Binding-site contacts:
Ligand atom C8 contacts residue GLN194 of chain 2.D at 4.3 Å.
Ligand atom C5 contacts residue THR198 of chain 2.D at 3.8 Å.
Ligand atom C6 contacts residue THR198 of chain 2.D at 4.3 Å.
Ligand atom C7 contacts residue ASN196 of chain 2.D at 3.5 Å.
Ligand atom C6 contacts residue ASN196 of chain 2.D at 4.5 Å.
Ligand atom C1 contacts residue THR198 of chain 2.D at 3.5 Å.
Ligand atom O7 contacts residue LYS234 of chain 2.D at 4.2 Å.
Ligand atom N2 contacts residue ASN196 of chain 2.D at 3.0 Å (h-bond).
Ligand atom O5 contacts residue ASN196 of chain 2.D at 2.1 Å (h-bond).
Ligand atom C4 contacts residue ASN196 of chain 2.D at 4.1 Å.
Ligand atom O6 contacts residue GLU199 of chain 2.D at 2.9 Å (salt-bridge).
Ligand atom C7 contacts residue ILE161 of chain 2.D at 4.4 Å (hydrophobic).
Ligand atom C3 contacts residue ASN196 of chain 2.D at 3.8 Å.
Ligand atom O6 contacts residue THR198 of chain 2.D at 3.6 Å.
Ligand atom O7 contacts residue ASN196 of chain 2.D at 3.5 Å (h-bond).
Ligand atom C5 contacts residue ASN196 of chain 2.D at 3.5 Å.
Ligand atom N2 contacts residue ILE161 of chain 2.D at 4.0 Å.
Ligand atom C6 contacts residue GLU199 of chain 2.D at 3.8 Å.
Ligand atom O7 contacts residue THR198 of chain 2.D at 3.8 Å.
Ligand atom C7 contacts residue THR198 of chain 2.D at 4.1 Å.
Ligand atom C8 contacts residue THR198 of chain 2.D at 4.2 Å.
Ligand atom C1 contacts residue ASN196 of chain 2.D at 1.5 Å.
Ligand atom C1 contacts residue ILE161 of chain 2.D at 4.4 Å (hydrophobic).
Ligand atom C2 contacts residue ASN196 of chain 2.D at 2.5 Å.
Ligand atom C8 contacts residue ILE161 of chain 2.D at 3.8 Å (hydrophobic).
Ligand atom O7 contacts residue GLU199 of chain 2.D at 4.2 Å.
Ligand atom O5 contacts residue THR198 of chain 2.D at 3.8 Å.
Ligand atom O7 contacts residue GLN194 of chain 2.D at 4.2 Å.

Sequence of chain 2.D:
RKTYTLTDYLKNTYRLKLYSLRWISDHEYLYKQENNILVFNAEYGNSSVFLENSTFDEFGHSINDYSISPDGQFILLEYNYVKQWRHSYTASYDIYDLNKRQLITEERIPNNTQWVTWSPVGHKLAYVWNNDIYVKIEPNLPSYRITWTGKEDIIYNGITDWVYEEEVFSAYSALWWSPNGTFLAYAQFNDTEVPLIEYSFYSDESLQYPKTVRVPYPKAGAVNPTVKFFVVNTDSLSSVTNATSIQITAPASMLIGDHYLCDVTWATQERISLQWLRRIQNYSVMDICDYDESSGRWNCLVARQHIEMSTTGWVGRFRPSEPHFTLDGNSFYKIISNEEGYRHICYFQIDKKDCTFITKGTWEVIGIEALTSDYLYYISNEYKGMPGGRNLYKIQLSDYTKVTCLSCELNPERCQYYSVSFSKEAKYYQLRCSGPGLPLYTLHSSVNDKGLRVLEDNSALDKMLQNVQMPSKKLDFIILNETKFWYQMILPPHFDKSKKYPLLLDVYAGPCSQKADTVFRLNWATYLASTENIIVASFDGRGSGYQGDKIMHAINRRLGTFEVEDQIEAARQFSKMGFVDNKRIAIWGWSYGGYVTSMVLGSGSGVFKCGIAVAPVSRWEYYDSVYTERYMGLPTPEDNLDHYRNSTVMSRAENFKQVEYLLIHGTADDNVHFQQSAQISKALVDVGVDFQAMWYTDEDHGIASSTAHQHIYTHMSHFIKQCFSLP

A protein and the small-molecule ligand that binds it are described below.
Small molecule (SMILES): CC(=O)N[C@H]1[C@H](O[C@H]2[C@H](O)[C@@H](NC(C)=O)CO[C@@H]2CO)O[C@H](CO)[C@@H](O)[C@@H]1O